Sequence of chain 1.A:
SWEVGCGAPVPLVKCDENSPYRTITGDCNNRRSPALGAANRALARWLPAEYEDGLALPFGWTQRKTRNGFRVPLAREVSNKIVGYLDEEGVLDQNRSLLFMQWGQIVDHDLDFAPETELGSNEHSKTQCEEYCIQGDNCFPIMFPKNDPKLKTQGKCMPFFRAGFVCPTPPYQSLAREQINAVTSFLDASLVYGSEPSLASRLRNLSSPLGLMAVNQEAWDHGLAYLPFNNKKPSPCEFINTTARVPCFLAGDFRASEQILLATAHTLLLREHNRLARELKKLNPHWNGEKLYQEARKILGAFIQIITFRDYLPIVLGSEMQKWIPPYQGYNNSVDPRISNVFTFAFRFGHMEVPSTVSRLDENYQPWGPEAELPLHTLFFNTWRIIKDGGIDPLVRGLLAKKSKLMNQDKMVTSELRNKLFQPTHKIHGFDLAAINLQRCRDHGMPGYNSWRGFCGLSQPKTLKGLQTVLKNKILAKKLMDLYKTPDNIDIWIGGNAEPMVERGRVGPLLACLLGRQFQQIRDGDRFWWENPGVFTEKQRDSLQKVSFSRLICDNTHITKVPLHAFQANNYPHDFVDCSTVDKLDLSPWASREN

Binding-site contacts:
Ligand atom O3 contacts residue GLN217 of chain 1.A at 3.4 Å (h-bond).
Ligand atom O6 contacts residue LEU212 of chain 1.A at 3.9 Å.
Ligand atom C8 contacts residue VAL215 of chain 1.A at 4.0 Å (hydrophobic).
Ligand atom O5 contacts residue ASN205 of chain 1.A at 2.3 Å (h-bond).
Ligand atom C7 contacts residue ALA214 of chain 1.A at 4.3 Å (hydrophobic).
Ligand atom O7 contacts residue GLN217 of chain 1.A at 3.1 Å (h-bond).
Ligand atom C7 contacts residue ASN205 of chain 1.A at 3.5 Å.
Ligand atom C6 contacts residue TRP220 of chain 1.A at 3.8 Å (hydrophobic).
Ligand atom O5 contacts residue SER208 of chain 1.A at 2.9 Å (h-bond).
Ligand atom C4 contacts residue ASN205 of chain 1.A at 4.2 Å.
Ligand atom O7 contacts residue ASN205 of chain 1.A at 3.5 Å (h-bond).
Ligand atom O7 contacts residue VAL215 of chain 1.A at 3.1 Å (h-bond).
Ligand atom C1 contacts residue ASN205 of chain 1.A at 1.4 Å.
Ligand atom O6 contacts residue GLN217 of chain 1.A at 4.0 Å.
Ligand atom O5 contacts residue LEU212 of chain 1.A at 3.9 Å.
Ligand atom O6 contacts residue TRP220 of chain 1.A at 3.6 Å.
Ligand atom C7 contacts residue GLN217 of chain 1.A at 3.1 Å.
Ligand atom C5 contacts residue ASN205 of chain 1.A at 3.6 Å.
Ligand atom O7 contacts residue ALA214 of chain 1.A at 3.7 Å.
Ligand atom N2 contacts residue GLN217 of chain 1.A at 3.9 Å.
Ligand atom O6 contacts residue LEU210 of chain 1.A at 3.7 Å.
Ligand atom C1 contacts residue SER208 of chain 1.A at 3.5 Å.
Ligand atom C8 contacts residue GLN217 of chain 1.A at 3.3 Å.
Ligand atom C6 contacts residue LEU210 of chain 1.A at 4.2 Å (hydrophobic).
Ligand atom N2 contacts residue ASN205 of chain 1.A at 2.9 Å (h-bond).
Ligand atom C2 contacts residue ASN205 of chain 1.A at 2.4 Å.
Ligand atom C3 contacts residue ASN205 of chain 1.A at 3.8 Å.
Ligand atom C8 contacts residue ALA214 of chain 1.A at 4.4 Å (hydrophobic).
Ligand atom C7 contacts residue VAL215 of chain 1.A at 4.0 Å (hydrophobic).
Ligand atom C6 contacts residue SER208 of chain 1.A at 3.8 Å.
Ligand atom O6 contacts residue SER208 of chain 1.A at 4.2 Å.
Ligand atom C5 contacts residue SER208 of chain 1.A at 3.8 Å.
Ligand atom C2 contacts residue GLN217 of chain 1.A at 4.5 Å.

The protein below binds the small molecule below.
Small molecule (SMILES): CC(=O)N[C@H]1[C@H](O[C@H]2[C@H](O)[C@@H](NC(C)=O)CO[C@@H]2CO)O[C@H](CO)[C@@H](O)[C@@H]1O